Sequence of chain 2.A:
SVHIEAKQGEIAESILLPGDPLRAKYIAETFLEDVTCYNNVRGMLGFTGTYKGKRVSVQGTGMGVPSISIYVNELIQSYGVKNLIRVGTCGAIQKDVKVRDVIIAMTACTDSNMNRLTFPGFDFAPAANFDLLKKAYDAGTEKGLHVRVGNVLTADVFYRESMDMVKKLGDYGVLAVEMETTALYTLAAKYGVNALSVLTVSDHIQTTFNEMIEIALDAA

This protein binds this small molecule.
Small molecule (SMILES): Nc1ncnc2c1ncn2[C@@H]1O[C@H](CO)[C@@H](O)[C@H]1O

Binding-site contacts:
Ligand atom C2' contacts residue SO41 of chain 2.E at 3.6 Å.
Ligand atom C5' contacts residue MET64 of chain 2.B at 3.7 Å (hydrophobic).
Ligand atom N6 contacts residue GLY92 of chain 2.B at 3.7 Å.
Ligand atom O5' contacts residue PHE159 of chain 2.B at 3.3 Å.
Ligand atom O4' contacts residue ARG43 of chain 2.A at 3.4 Å (salt-bridge).
Ligand atom O5' contacts residue HIS4 of chain 2.A at 2.6 Å.
Ligand atom N6 contacts residue ASP204 of chain 2.B at 3.0 Å (salt-bridge).
Ligand atom C1' contacts residue THR90 of chain 2.B at 3.4 Å.
Ligand atom O2' contacts residue ARG87 of chain 2.B at 3.0 Å (salt-bridge).
Ligand atom O3' contacts residue GLU181 of chain 2.B at 2.6 Å (salt-bridge).
Ligand atom C1' contacts residue SO41 of chain 2.E at 3.3 Å.
Ligand atom O3' contacts residue SO41 of chain 2.E at 2.6 Å (h-bond).
Ligand atom C4' contacts residue ARG43 of chain 2.A at 3.5 Å.
Ligand atom N3 contacts residue GLU179 of chain 2.B at 3.7 Å.
Ligand atom O2' contacts residue THR90 of chain 2.B at 3.6 Å.
Ligand atom O2' contacts residue SO41 of chain 2.E at 3.2 Å (h-bond).
Ligand atom C2 contacts residue PHE159 of chain 2.B at 3.4 Å (hydrophobic).
Ligand atom C5' contacts residue PHE159 of chain 2.B at 3.7 Å (hydrophobic).
Ligand atom N1 contacts residue PHE159 of chain 2.B at 3.5 Å.
Ligand atom N9 contacts residue THR90 of chain 2.B at 3.7 Å.
Ligand atom C5 contacts residue VAL178 of chain 2.B at 3.7 Å (hydrophobic).
Ligand atom O3' contacts residue MET64 of chain 2.B at 3.6 Å.
Ligand atom C6 contacts residue PHE159 of chain 2.B at 3.6 Å (hydrophobic).
Ligand atom O4' contacts residue THR90 of chain 2.B at 3.3 Å (h-bond).
Ligand atom C4' contacts residue SO41 of chain 2.E at 3.5 Å.
Ligand atom N3 contacts residue PHE159 of chain 2.B at 3.7 Å.
Ligand atom N7 contacts residue ASP204 of chain 2.B at 2.9 Å (salt-bridge).
Ligand atom N7 contacts residue CYS91 of chain 2.B at 3.4 Å.
Ligand atom N3 contacts residue MET180 of chain 2.B at 3.5 Å.
Ligand atom O2' contacts residue GLU181 of chain 2.B at 2.8 Å (salt-bridge).
Ligand atom C8 contacts residue THR90 of chain 2.B at 3.2 Å.
Ligand atom N7 contacts residue GLY92 of chain 2.B at 3.5 Å (h-bond).
Ligand atom O2' contacts residue GLU179 of chain 2.B at 3.3 Å.
Ligand atom C8 contacts residue CYS91 of chain 2.B at 3.5 Å (hydrophobic).
Ligand atom C3' contacts residue GLU181 of chain 2.B at 3.6 Å.
Ligand atom C3' contacts residue SO41 of chain 2.E at 3.6 Å.
Ligand atom C5' contacts residue HIS4 of chain 2.A at 3.5 Å.
Ligand atom C2' contacts residue MET180 of chain 2.B at 3.5 Å (hydrophobic).
Ligand atom O2' contacts residue MET180 of chain 2.B at 2.9 Å (h-bond).
Ligand atom O4' contacts residue SO41 of chain 2.E at 3.5 Å (h-bond).

Sequence of chain 2.B:
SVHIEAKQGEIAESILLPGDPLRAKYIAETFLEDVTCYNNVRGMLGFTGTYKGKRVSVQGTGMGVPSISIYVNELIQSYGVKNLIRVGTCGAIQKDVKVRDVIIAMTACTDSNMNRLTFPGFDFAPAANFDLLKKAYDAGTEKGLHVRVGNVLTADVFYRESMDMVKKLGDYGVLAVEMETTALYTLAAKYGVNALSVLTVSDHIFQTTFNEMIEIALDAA